This small molecule binds to this protein.
Small molecule (SMILES): CC[C@H]1NC(=O)[C@@H](NC(=O)c2ncccc2O)[C@@H](C)OC(=O)[C@H](c2ccccc2)NC(=O)[C@@H]2CC=C(CN3CCOCC3)CN2C(=O)[C@H](Cc2ccc(N(C)C)cc2)N(C)C(=O)[C@@H]2CCCN2C1=O

Sequence of chain 1.NA:
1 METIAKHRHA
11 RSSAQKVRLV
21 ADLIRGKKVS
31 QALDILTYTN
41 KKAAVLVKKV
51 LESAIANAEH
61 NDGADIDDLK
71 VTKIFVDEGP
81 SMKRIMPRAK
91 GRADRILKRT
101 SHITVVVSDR

Binding-site contacts:
Ligand atom C4 contacts residue LYS90 of chain 1.NA at 4.3 Å.